Binding-site contacts:
Ligand atom O6 contacts residue SER284 of chain 19.H at 2.6 Å (h-bond).
Ligand atom C6 contacts residue ASN318 of chain 19.H at 3.2 Å.
Ligand atom C6 contacts residue SER284 of chain 19.H at 3.5 Å.
Ligand atom O6 contacts residue ASN318 of chain 19.H at 2.6 Å (h-bond).

The small molecule below binds the protein below.
Small molecule (SMILES): CC(=O)N[C@@H]1[C@@H](O)[C@H](O)[C@@H](CO)O[C@H]1O

Sequence of chain 19.H:
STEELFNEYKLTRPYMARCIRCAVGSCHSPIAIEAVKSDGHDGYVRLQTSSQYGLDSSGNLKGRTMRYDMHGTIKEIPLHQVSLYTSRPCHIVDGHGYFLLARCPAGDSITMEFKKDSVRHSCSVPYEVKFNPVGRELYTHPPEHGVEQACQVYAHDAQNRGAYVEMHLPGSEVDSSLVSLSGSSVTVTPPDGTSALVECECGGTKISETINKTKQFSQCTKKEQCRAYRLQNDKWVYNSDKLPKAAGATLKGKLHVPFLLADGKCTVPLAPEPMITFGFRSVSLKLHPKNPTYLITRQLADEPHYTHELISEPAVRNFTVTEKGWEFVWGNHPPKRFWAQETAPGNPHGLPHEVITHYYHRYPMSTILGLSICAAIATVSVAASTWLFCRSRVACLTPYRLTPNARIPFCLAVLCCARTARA